The small molecule below binds the protein below.
Small molecule (SMILES): Cc1cc(N)nc(CCc2cc(F)cc(CCCN(C)C)c2)c1

Binding-site contacts:
Ligand atom C14 contacts residue HEM1 of chain 1.U at 3.0 Å.
Ligand atom C16 contacts residue VAL296 of chain 1.C at 3.8 Å (hydrophobic).
Ligand atom C18 contacts residue TYR435 of chain 1.C at 3.7 Å (hydrophobic).
Ligand atom C16 contacts residue HEM1 of chain 1.U at 3.7 Å.
Ligand atom C06 contacts residue GLU321 of chain 1.C at 3.5 Å.
Ligand atom C17 contacts residue HEM1 of chain 1.U at 3.8 Å.
Ligand atom F13 contacts residue MET299 of chain 1.C at 3.5 Å.
Ligand atom C14 contacts residue VAL296 of chain 1.C at 3.4 Å (hydrophobic).
Ligand atom C02 contacts residue HEM1 of chain 1.U at 3.5 Å.
Ligand atom C08 contacts residue GLU321 of chain 1.C at 3.5 Å.
Ligand atom C22 contacts residue TRP407 of chain 1.C at 3.5 Å (hydrophobic).
Ligand atom C11 contacts residue VAL296 of chain 1.C at 3.7 Å (hydrophobic).
Ligand atom N02 contacts residue TYR317 of chain 1.C at 3.8 Å.
Ligand atom F13 contacts residue PHE313 of chain 1.C at 3.4 Å.
Ligand atom C15 contacts residue VAL296 of chain 1.C at 3.6 Å (hydrophobic).
Ligand atom N02 contacts residue TRP316 of chain 1.C at 2.7 Å (h-bond).
Ligand atom N02 contacts residue GLU321 of chain 1.C at 2.8 Å (salt-bridge).
Ligand atom C07 contacts residue HEM1 of chain 1.U at 3.5 Å.
Ligand atom C13 contacts residue HEM1 of chain 1.U at 3.3 Å.
Ligand atom C14 contacts residue MET299 of chain 1.C at 3.8 Å (hydrophobic).
Ligand atom C05 contacts residue VAL296 of chain 1.C at 3.7 Å (hydrophobic).
Ligand atom C11 contacts residue HEM1 of chain 1.U at 3.7 Å.
Ligand atom N20 contacts residue HEM1 of chain 1.U at 3.6 Å.
Ligand atom C07 contacts residue PHE313 of chain 1.C at 3.6 Å (hydrophobic).
Ligand atom C02 contacts residue TRP316 of chain 1.C at 3.7 Å (hydrophobic).
Ligand atom C09 contacts residue HEM1 of chain 1.U at 3.4 Å.
Ligand atom C15 contacts residue HEM1 of chain 1.U at 3.2 Å.
Ligand atom C12 contacts residue HEM1 of chain 1.U at 3.8 Å.
Ligand atom N01 contacts residue GLU321 of chain 1.C at 2.7 Å (salt-bridge).
Ligand atom C21 contacts residue VAL64 of chain 1.C at 3.6 Å (hydrophobic).
Ligand atom C03 contacts residue HEM1 of chain 1.U at 3.1 Å.
Ligand atom C22 contacts residue HEM1 of chain 1.U at 3.7 Å.
Ligand atom C09 contacts residue GLU321 of chain 1.C at 3.6 Å.
Ligand atom C13 contacts residue VAL296 of chain 1.C at 3.3 Å (hydrophobic).
Ligand atom C12 contacts residue VAL296 of chain 1.C at 3.5 Å (hydrophobic).
Ligand atom C18 contacts residue HEM1 of chain 1.U at 3.2 Å.
Ligand atom N02 contacts residue HEM1 of chain 1.U at 3.1 Å.
Ligand atom C21 contacts residue PHE65 of chain 1.C at 3.5 Å (hydrophobic).
Ligand atom F13 contacts residue HEM1 of chain 1.U at 3.0 Å.
Ligand atom C02 contacts residue GLU321 of chain 1.C at 3.5 Å.

Sequence of chain 1.C:
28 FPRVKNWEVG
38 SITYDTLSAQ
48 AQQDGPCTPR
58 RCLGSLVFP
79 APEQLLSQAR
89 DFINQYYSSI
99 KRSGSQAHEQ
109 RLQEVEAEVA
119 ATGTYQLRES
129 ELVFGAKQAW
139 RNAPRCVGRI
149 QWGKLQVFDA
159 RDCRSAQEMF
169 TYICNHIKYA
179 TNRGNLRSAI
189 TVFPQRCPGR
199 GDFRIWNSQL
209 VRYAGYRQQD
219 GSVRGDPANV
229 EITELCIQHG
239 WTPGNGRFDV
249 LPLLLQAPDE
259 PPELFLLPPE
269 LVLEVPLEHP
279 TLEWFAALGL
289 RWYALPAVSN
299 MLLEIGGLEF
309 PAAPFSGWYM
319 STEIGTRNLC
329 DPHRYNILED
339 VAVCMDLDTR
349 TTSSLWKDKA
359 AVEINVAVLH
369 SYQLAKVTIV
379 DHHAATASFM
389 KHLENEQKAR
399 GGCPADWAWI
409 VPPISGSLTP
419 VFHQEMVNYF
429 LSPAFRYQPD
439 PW